Binding-site contacts:
Ligand atom C5 contacts residue GLU176 of chain 1.B at 4.0 Å.
Ligand atom C4 contacts residue GLU176 of chain 1.B at 4.4 Å.
Ligand atom C7 contacts residue GLU198 of chain 1.B at 4.1 Å.
Ligand atom C3 contacts residue ASN197 of chain 1.B at 3.7 Å.
Ligand atom C1 contacts residue ASN197 of chain 1.B at 1.3 Å.
Ligand atom C1 contacts residue GLU198 of chain 1.B at 4.0 Å.
Ligand atom O5 contacts residue ASN197 of chain 1.B at 2.2 Å (h-bond).
Ligand atom O5 contacts residue GLU177 of chain 1.B at 3.5 Å.
Ligand atom O6 contacts residue GLN236 of chain 1.B at 3.7 Å.
Ligand atom N2 contacts residue ASN197 of chain 1.B at 2.9 Å (h-bond).
Ligand atom O5 contacts residue GLU176 of chain 1.B at 3.0 Å (salt-bridge).
Ligand atom C4 contacts residue ASN197 of chain 1.B at 4.1 Å.
Ligand atom C2 contacts residue GLU176 of chain 1.B at 4.1 Å.
Ligand atom C8 contacts residue ASN197 of chain 1.B at 4.4 Å.
Ligand atom C8 contacts residue GLU198 of chain 1.B at 3.8 Å.
Ligand atom C6 contacts residue GLU177 of chain 1.B at 4.3 Å.
Ligand atom C2 contacts residue ASN197 of chain 1.B at 2.4 Å.
Ligand atom C5 contacts residue ASN197 of chain 1.B at 3.5 Å.
Ligand atom C1 contacts residue GLU176 of chain 1.B at 3.7 Å.
Ligand atom C2 contacts residue GLU198 of chain 1.B at 4.0 Å.
Ligand atom C6 contacts residue GLU176 of chain 1.B at 4.1 Å.
Ligand atom C1 contacts residue GLU177 of chain 1.B at 4.2 Å.
Ligand atom C7 contacts residue ASN197 of chain 1.B at 4.1 Å.
Ligand atom C3 contacts residue GLU198 of chain 1.B at 3.9 Å.
Ligand atom N2 contacts residue GLU198 of chain 1.B at 3.4 Å.

The protein below binds the small molecule below.
Small molecule (SMILES): CC(=O)N[C@@H]1[C@@H](O)[C@H](O)[C@@H](CO)O[C@H]1O

Sequence of chain 1.B:
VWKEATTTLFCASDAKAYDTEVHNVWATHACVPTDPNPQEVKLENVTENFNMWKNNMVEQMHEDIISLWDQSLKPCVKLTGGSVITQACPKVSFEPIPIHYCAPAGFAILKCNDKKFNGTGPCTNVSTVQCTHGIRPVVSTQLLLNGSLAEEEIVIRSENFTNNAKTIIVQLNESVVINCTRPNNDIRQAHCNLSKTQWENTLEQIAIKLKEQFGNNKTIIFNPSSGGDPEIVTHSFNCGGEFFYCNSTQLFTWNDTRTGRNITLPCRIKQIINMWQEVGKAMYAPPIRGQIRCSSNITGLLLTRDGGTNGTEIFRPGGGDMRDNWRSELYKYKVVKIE